A protein and the small-molecule ligand that binds it are described below.
Small molecule (SMILES): CC(C)C[C@H](N)C(=O)O

Sequence of chain 1.A:
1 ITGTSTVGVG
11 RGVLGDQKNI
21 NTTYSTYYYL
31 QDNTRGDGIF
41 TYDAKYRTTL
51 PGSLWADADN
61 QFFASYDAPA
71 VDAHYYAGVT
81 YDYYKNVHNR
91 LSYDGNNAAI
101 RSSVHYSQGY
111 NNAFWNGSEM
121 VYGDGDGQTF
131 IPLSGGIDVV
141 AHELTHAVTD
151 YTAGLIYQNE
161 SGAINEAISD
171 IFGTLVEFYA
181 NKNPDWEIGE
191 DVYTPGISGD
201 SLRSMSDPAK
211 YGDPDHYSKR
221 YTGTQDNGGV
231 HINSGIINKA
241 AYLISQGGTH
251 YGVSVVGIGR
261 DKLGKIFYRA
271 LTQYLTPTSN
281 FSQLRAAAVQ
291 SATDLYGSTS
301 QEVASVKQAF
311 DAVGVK

Binding-site contacts:
Ligand atom N contacts residue HIS142 of chain 1.A at 4.3 Å.
Ligand atom CD2 contacts residue VAL139 of chain 1.A at 4.0 Å (hydrophobic).
Ligand atom O contacts residue ARG203 of chain 1.A at 2.9 Å (salt-bridge).
Ligand atom C contacts residue ARG203 of chain 1.A at 4.0 Å.
Ligand atom CB contacts residue BR31 of chain 1.G at 4.1 Å.
Ligand atom CA contacts residue ASN112 of chain 1.A at 3.9 Å.
Ligand atom O contacts residue GLU166 of chain 1.A at 4.4 Å.
Ligand atom N contacts residue ASN112 of chain 1.A at 3.3 Å (h-bond).
Ligand atom CD1 contacts residue VAL139 of chain 1.A at 4.4 Å (hydrophobic).
Ligand atom CA contacts residue LEN1 of chain 1.I at 2.4 Å.
Ligand atom CG contacts residue LEN1 of chain 1.I at 3.9 Å.
Ligand atom CD1 contacts residue GLU143 of chain 1.A at 4.2 Å.
Ligand atom CD2 contacts residue LEU133 of chain 1.A at 4.0 Å (hydrophobic).
Ligand atom CA contacts residue ALA113 of chain 1.A at 4.1 Å (hydrophobic).
Ligand atom C contacts residue BR31 of chain 1.G at 3.2 Å.
Ligand atom CD1 contacts residue ILE188 of chain 1.A at 4.1 Å (hydrophobic).
Ligand atom C contacts residue HIS231 of chain 1.A at 3.7 Å.
Ligand atom CD2 contacts residue LEU202 of chain 1.A at 3.4 Å (hydrophobic).
Ligand atom CB contacts residue ALA113 of chain 1.A at 4.1 Å (hydrophobic).
Ligand atom CD1 contacts residue HIS142 of chain 1.A at 3.8 Å.
Ligand atom C contacts residue ASN112 of chain 1.A at 4.0 Å.
Ligand atom CB contacts residue ASN112 of chain 1.A at 3.6 Å.
Ligand atom C contacts residue LEN1 of chain 1.I at 1.3 Å.
Ligand atom CB contacts residue LEN1 of chain 1.I at 3.1 Å.
Ligand atom CA contacts residue ZN1 of chain 1.B at 4.0 Å.
Ligand atom CA contacts residue GLU143 of chain 1.A at 3.7 Å.
Ligand atom O contacts residue BR31 of chain 1.G at 3.8 Å.
Ligand atom N contacts residue GLU143 of chain 1.A at 3.5 Å (salt-bridge).
Ligand atom N contacts residue ZN1 of chain 1.B at 4.0 Å.
Ligand atom CG contacts residue ARG203 of chain 1.A at 4.2 Å.
Ligand atom CB contacts residue GLU143 of chain 1.A at 3.5 Å.
Ligand atom O contacts residue LEN1 of chain 1.I at 2.3 Å (h-bond).
Ligand atom CG contacts residue LEU202 of chain 1.A at 3.8 Å (hydrophobic).
Ligand atom N contacts residue BR31 of chain 1.G at 1.7 Å.
Ligand atom O contacts residue HIS231 of chain 1.A at 3.3 Å.
Ligand atom CD1 contacts residue ARG203 of chain 1.A at 3.8 Å.
Ligand atom N contacts residue ALA113 of chain 1.A at 3.0 Å (h-bond).
Ligand atom CA contacts residue HIS142 of chain 1.A at 3.8 Å.
Ligand atom N contacts residue LEN1 of chain 1.I at 2.7 Å (h-bond).
Ligand atom CA contacts residue BR31 of chain 1.G at 2.7 Å.